Binding-site contacts:
Ligand atom C16 contacts residue MET165 of chain 1.A at 3.3 Å (hydrophobic).
Ligand atom C6 contacts residue PHE140 of chain 1.A at 3.8 Å (hydrophobic).
Ligand atom C5 contacts residue LEU141 of chain 1.A at 3.8 Å (hydrophobic).
Ligand atom C16 contacts residue GLN189 of chain 1.A at 3.9 Å.
Ligand atom C7 contacts residue LEU141 of chain 1.A at 3.9 Å (hydrophobic).
Ligand atom O2 contacts residue PHE140 of chain 1.A at 3.5 Å.
Ligand atom C9 contacts residue ASN142 of chain 1.A at 3.9 Å.
Ligand atom C12 contacts residue LEU141 of chain 1.A at 3.9 Å (hydrophobic).
Ligand atom F contacts residue ASN142 of chain 1.A at 3.3 Å.
Ligand atom C10 contacts residue ASN142 of chain 1.A at 3.6 Å.
Ligand atom C6 contacts residue GLU166 of chain 1.A at 3.6 Å.
Ligand atom C7 contacts residue PHE140 of chain 1.A at 3.9 Å (hydrophobic).
Ligand atom C15 contacts residue MET165 of chain 1.A at 3.7 Å (hydrophobic).
Ligand atom O2 contacts residue MET165 of chain 1.A at 3.8 Å.
Ligand atom C16 contacts residue ARG188 of chain 1.A at 3.4 Å.
Ligand atom N1 contacts residue PHE140 of chain 1.A at 3.1 Å (h-bond).
Ligand atom C12 contacts residue ASN142 of chain 1.A at 3.9 Å.
Ligand atom O2 contacts residue GLU166 of chain 1.A at 3.4 Å.
Ligand atom C3 contacts residue MET165 of chain 1.A at 3.9 Å (hydrophobic).
Ligand atom N1 contacts residue GLU166 of chain 1.A at 3.0 Å (salt-bridge).
Ligand atom BR contacts residue ASP187 of chain 1.A at 3.5 Å.
Ligand atom C3 contacts residue GLU166 of chain 1.A at 3.7 Å.
Ligand atom BR contacts residue MET49 of chain 1.A at 3.6 Å.
Ligand atom BR contacts residue HIS41 of chain 1.A at 3.2 Å.
Ligand atom O1 contacts residue GLU166 of chain 1.A at 2.9 Å (salt-bridge).
Ligand atom C4 contacts residue CYS145 of chain 1.A at 3.5 Å (hydrophobic).
Ligand atom O2 contacts residue HIS172 of chain 1.A at 3.6 Å.
Ligand atom C15 contacts residue ARG188 of chain 1.A at 3.4 Å.
Ligand atom C18 contacts residue MET165 of chain 1.A at 3.7 Å (hydrophobic).
Ligand atom BR contacts residue HIS164 of chain 1.A at 3.7 Å.
Ligand atom C17 contacts residue MET49 of chain 1.A at 3.5 Å (hydrophobic).
Ligand atom C6 contacts residue HIS163 of chain 1.A at 3.8 Å.
Ligand atom C16 contacts residue MET49 of chain 1.A at 3.9 Å (hydrophobic).
Ligand atom C11 contacts residue ASN142 of chain 1.A at 3.6 Å.
Ligand atom C17 contacts residue MET165 of chain 1.A at 3.5 Å (hydrophobic).
Ligand atom O2 contacts residue HIS163 of chain 1.A at 2.7 Å (h-bond).
Ligand atom C18 contacts residue HIS164 of chain 1.A at 3.9 Å.
Ligand atom C4 contacts residue MET165 of chain 1.A at 3.9 Å (hydrophobic).
Ligand atom C15 contacts residue GLN189 of chain 1.A at 3.6 Å.
Ligand atom O1 contacts residue MET165 of chain 1.A at 3.8 Å.

Sequence of chain 1.A:
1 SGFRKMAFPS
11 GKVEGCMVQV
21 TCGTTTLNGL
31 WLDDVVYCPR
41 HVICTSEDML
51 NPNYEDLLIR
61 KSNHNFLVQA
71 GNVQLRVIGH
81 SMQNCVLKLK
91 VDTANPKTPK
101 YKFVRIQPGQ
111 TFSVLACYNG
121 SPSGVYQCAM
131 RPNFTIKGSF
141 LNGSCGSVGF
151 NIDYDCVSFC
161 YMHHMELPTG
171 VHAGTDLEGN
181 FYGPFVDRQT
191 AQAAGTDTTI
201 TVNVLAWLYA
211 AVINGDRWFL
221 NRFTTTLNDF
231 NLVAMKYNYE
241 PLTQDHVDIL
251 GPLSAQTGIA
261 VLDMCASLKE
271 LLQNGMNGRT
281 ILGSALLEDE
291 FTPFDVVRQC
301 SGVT

A small-molecule ligand and the protein it binds are described below.
Small molecule (SMILES): COC[C@H](NC(=O)C[C@@H]1C(=O)Nc2ccc(F)cc21)c1cccc(Br)c1

Sequence of chain 2.A:
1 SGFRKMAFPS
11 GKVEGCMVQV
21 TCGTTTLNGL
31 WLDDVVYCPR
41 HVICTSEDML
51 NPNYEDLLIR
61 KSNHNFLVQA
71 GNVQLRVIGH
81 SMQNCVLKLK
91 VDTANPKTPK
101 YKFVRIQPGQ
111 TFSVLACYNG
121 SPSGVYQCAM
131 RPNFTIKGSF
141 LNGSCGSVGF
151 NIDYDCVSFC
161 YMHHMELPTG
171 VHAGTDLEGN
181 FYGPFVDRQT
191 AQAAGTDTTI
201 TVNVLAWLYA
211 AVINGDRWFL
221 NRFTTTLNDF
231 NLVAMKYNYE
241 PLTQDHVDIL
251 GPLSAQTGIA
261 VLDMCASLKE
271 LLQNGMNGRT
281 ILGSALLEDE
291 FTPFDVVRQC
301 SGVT